Sequence of chain 1.D:
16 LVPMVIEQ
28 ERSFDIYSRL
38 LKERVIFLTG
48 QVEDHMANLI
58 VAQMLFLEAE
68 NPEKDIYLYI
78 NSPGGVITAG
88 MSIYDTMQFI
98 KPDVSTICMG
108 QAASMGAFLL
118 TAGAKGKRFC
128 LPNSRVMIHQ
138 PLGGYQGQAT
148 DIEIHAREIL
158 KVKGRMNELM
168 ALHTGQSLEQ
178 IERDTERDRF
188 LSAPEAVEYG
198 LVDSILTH

Sequence of chain 1.C:
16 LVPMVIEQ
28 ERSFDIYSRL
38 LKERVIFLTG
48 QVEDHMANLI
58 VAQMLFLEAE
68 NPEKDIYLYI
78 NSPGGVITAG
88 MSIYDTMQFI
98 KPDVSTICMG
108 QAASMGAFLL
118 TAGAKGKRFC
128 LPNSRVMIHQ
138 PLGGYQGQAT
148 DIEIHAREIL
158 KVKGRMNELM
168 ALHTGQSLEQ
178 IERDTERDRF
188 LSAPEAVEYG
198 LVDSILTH

Binding-site contacts:
Ligand atom C contacts residue TYR76 of chain 1.D at 3.8 Å (hydrophobic).
Ligand atom C5 contacts residue ALA66 of chain 1.C at 3.7 Å (hydrophobic).
Ligand atom C contacts residue TYR74 of chain 1.D at 3.2 Å (hydrophobic).
Ligand atom C contacts residue PHE96 of chain 1.C at 3.5 Å (hydrophobic).
Ligand atom C6 contacts residue GLU40 of chain 1.D at 3.8 Å.
Ligand atom CE contacts residue GLU40 of chain 1.D at 3.4 Å.
Ligand atom N contacts residue TYR74 of chain 1.D at 3.5 Å.
Ligand atom O contacts residue TYR74 of chain 1.D at 3.9 Å.
Ligand atom CD2 contacts residue TYR76 of chain 1.D at 3.7 Å (hydrophobic).
Ligand atom C8 contacts residue ARG36 of chain 1.D at 3.4 Å.
Ligand atom C2 contacts residue LEU62 of chain 1.C at 3.8 Å (hydrophobic).
Ligand atom O contacts residue TYR74 of chain 1.D at 3.5 Å.
Ligand atom C8 contacts residue GLU40 of chain 1.D at 3.4 Å.
Ligand atom N contacts residue PHE96 of chain 1.C at 3.6 Å.
Ligand atom C6 contacts residue LEU37 of chain 1.D at 3.8 Å (hydrophobic).
Ligand atom O contacts residue PHE96 of chain 1.C at 3.8 Å.
Ligand atom CB contacts residue TYR74 of chain 1.D at 3.5 Å (hydrophobic).
Ligand atom C2 contacts residue TYR76 of chain 1.D at 3.4 Å (hydrophobic).
Ligand atom C1 contacts residue TYR76 of chain 1.D at 3.2 Å (hydrophobic).
Ligand atom O11 contacts residue LEU62 of chain 1.C at 3.6 Å.
Ligand atom CA contacts residue TYR74 of chain 1.D at 3.7 Å (hydrophobic).
Ligand atom C5 contacts residue LEU62 of chain 1.C at 3.7 Å (hydrophobic).
Ligand atom CE contacts residue VAL42 of chain 1.D at 3.8 Å (hydrophobic).
Ligand atom CA contacts residue PHE96 of chain 1.C at 3.7 Å (hydrophobic).
Ligand atom CB contacts residue LEU203 of chain 1.D at 3.7 Å (hydrophobic).
Ligand atom CA contacts residue TYR74 of chain 1.D at 3.3 Å (hydrophobic).
Ligand atom CE1 contacts residue THR93 of chain 1.C at 3.6 Å.
Ligand atom O contacts residue TYR76 of chain 1.D at 2.7 Å (h-bond).
Ligand atom N contacts residue TYR76 of chain 1.D at 2.8 Å (h-bond).
Ligand atom CE2 contacts residue MET106 of chain 1.D at 3.6 Å (hydrophobic).
Ligand atom CD contacts residue TYR76 of chain 1.D at 3.3 Å (hydrophobic).
Ligand atom CB contacts residue PHE96 of chain 1.C at 3.8 Å (hydrophobic).
Ligand atom C1 contacts residue LEU62 of chain 1.C at 3.9 Å (hydrophobic).
Ligand atom CZ contacts residue THR93 of chain 1.C at 3.5 Å.
Ligand atom CE2 contacts residue TYR76 of chain 1.D at 3.8 Å (hydrophobic).
Ligand atom CZ contacts residue MET106 of chain 1.D at 3.8 Å (hydrophobic).
Ligand atom CB contacts residue ILE104 of chain 1.D at 3.7 Å (hydrophobic).
Ligand atom CD1 contacts residue PHE96 of chain 1.C at 3.7 Å (hydrophobic).
Ligand atom CE2 contacts residue LEU62 of chain 1.C at 3.7 Å (hydrophobic).
Ligand atom CZ contacts residue LEU128 of chain 1.D at 3.8 Å (hydrophobic).

A small-molecule ligand and the protein it binds are described below.
Small molecule (SMILES): C/C=C/C=C/C=C/C(=O)N[C@@H](Cc1ccccc1)C(=O)N[C@H]1COC(=O)[C@@H]2C[C@@H](C)CN2C(=O)[C@H](C)NC(=O)[C@H](C)N(C)C(=O)[C@@H]2CCCN2C1=O